Sequence of chain 2.B:
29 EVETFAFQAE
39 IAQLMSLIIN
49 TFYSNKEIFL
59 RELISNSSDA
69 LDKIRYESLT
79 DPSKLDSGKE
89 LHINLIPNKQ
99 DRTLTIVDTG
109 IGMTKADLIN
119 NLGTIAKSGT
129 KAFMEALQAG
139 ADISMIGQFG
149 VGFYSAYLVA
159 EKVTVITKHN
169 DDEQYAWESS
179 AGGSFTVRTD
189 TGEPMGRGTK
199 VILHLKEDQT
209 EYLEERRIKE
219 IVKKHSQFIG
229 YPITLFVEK

The protein below binds the small molecule below.
Small molecule (SMILES): CN(C)c1ncnc2nc[nH]c12

Binding-site contacts:
Ligand atom N10 contacts residue MET111 of chain 2.B at 4.0 Å.
Ligand atom C8 contacts residue THR197 of chain 2.B at 4.3 Å.
Ligand atom C3 contacts residue THR197 of chain 2.B at 3.7 Å.
Ligand atom C12 contacts residue PHE151 of chain 2.B at 4.3 Å (hydrophobic).
Ligand atom C8 contacts residue ASP106 of chain 2.B at 3.1 Å.
Ligand atom N6 contacts residue MET111 of chain 2.B at 3.5 Å.
Ligand atom C8 contacts residue ASN64 of chain 2.B at 3.8 Å.
Ligand atom N9 contacts residue ALA68 of chain 2.B at 3.8 Å.
Ligand atom C8 contacts residue SER65 of chain 2.B at 3.9 Å.
Ligand atom N7 contacts residue ASN64 of chain 2.B at 3.4 Å.
Ligand atom N7 contacts residue ASP106 of chain 2.B at 4.5 Å.
Ligand atom C12 contacts residue ASN64 of chain 2.B at 3.6 Å.
Ligand atom N9 contacts residue THR197 of chain 2.B at 3.7 Å.
Ligand atom C12 contacts residue LEU120 of chain 2.B at 3.8 Å (hydrophobic).
Ligand atom C3 contacts residue ASP106 of chain 2.B at 3.9 Å.
Ligand atom C5 contacts residue GLY110 of chain 2.B at 4.0 Å.
Ligand atom N9 contacts residue SER65 of chain 2.B at 4.1 Å.
Ligand atom C11 contacts residue ASN119 of chain 2.B at 3.8 Å.
Ligand atom N9 contacts residue ASP106 of chain 2.B at 2.6 Å (salt-bridge).
Ligand atom C5 contacts residue ALA68 of chain 2.B at 4.2 Å (hydrophobic).
Ligand atom C11 contacts residue LEU120 of chain 2.B at 4.2 Å (hydrophobic).
Ligand atom N4 contacts residue ALA68 of chain 2.B at 3.4 Å.
Ligand atom C3 contacts residue ASN64 of chain 2.B at 4.4 Å.
Ligand atom C5 contacts residue THR197 of chain 2.B at 4.3 Å.
Ligand atom C5 contacts residue ILE109 of chain 2.B at 4.4 Å (hydrophobic).
Ligand atom C2 contacts residue ASN64 of chain 2.B at 4.2 Å.
Ligand atom N4 contacts residue MET111 of chain 2.B at 4.2 Å.
Ligand atom C3 contacts residue MET111 of chain 2.B at 4.2 Å (hydrophobic).
Ligand atom N9 contacts residue ASN64 of chain 2.B at 4.2 Å.
Ligand atom C11 contacts residue MET111 of chain 2.B at 3.8 Å (hydrophobic).
Ligand atom C3 contacts residue ALA68 of chain 2.B at 3.8 Å (hydrophobic).
Ligand atom N10 contacts residue LEU120 of chain 2.B at 4.3 Å.
Ligand atom C2 contacts residue MET111 of chain 2.B at 4.0 Å (hydrophobic).
Ligand atom N4 contacts residue THR197 of chain 2.B at 3.5 Å (h-bond).
Ligand atom C1 contacts residue MET111 of chain 2.B at 3.6 Å (hydrophobic).
Ligand atom C5 contacts residue MET111 of chain 2.B at 3.6 Å (hydrophobic).